Sequence of chain 1.D:
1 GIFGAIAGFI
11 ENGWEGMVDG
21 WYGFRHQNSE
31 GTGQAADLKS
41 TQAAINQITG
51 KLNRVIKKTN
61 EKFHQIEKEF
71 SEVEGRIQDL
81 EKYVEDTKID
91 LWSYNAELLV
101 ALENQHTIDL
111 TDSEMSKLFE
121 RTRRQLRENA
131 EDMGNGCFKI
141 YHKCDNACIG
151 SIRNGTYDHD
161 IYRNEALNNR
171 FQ

A protein and the small-molecule ligand that binds it are described below.
Small molecule (SMILES): CC(=O)N[C@H]1[C@H](O[C@H]2[C@H](O)[C@@H](NC(C)=O)CO[C@@H]2CO)O[C@H](CO)[C@@H](O[C@@H]2O[C@H](CO)[C@@H](O)[C@H](O[C@H]3O[C@H](CO)[C@@H](O)[C@H](O)[C@@H]3O)[C@@H]2O)[C@@H]1O

Binding-site contacts:
Ligand atom O6 contacts residue THR318 of chain 1.C at 4.4 Å.
Ligand atom C4 contacts residue FUL2 of chain 1.P at 4.1 Å.
Ligand atom C1 contacts residue THR318 of chain 1.C at 3.6 Å.
Ligand atom O4 contacts residue FUL2 of chain 1.P at 3.7 Å.
Ligand atom C7 contacts residue ASN38 of chain 1.C at 3.6 Å.
Ligand atom C7 contacts residue FUL2 of chain 1.P at 4.3 Å.
Ligand atom C3 contacts residue FUL2 of chain 1.P at 3.6 Å.
Ligand atom C3 contacts residue ASN38 of chain 1.C at 3.8 Å.
Ligand atom C4 contacts residue ASN38 of chain 1.C at 4.2 Å.
Ligand atom O7 contacts residue NAG1 of chain 1.P at 4.3 Å.
Ligand atom C6 contacts residue LEU52 of chain 1.D at 3.7 Å (hydrophobic).
Ligand atom C8 contacts residue THR40 of chain 1.C at 4.4 Å.
Ligand atom C5 contacts residue ASN38 of chain 1.C at 3.6 Å.
Ligand atom O7 contacts residue ASN38 of chain 1.C at 4.4 Å.
Ligand atom C5 contacts residue THR318 of chain 1.C at 4.3 Å.
Ligand atom C8 contacts residue FUL2 of chain 1.P at 4.0 Å.
Ligand atom C6 contacts residue THR40 of chain 1.C at 4.4 Å.
Ligand atom O5 contacts residue THR318 of chain 1.C at 3.2 Å (h-bond).
Ligand atom C2 contacts residue ASN38 of chain 1.C at 2.4 Å.
Ligand atom O5 contacts residue ASN38 of chain 1.C at 2.3 Å (h-bond).
Ligand atom C5 contacts residue FUL2 of chain 1.P at 4.0 Å.
Ligand atom O5 contacts residue FUL2 of chain 1.P at 4.2 Å.
Ligand atom C8 contacts residue ASN38 of chain 1.C at 4.0 Å.
Ligand atom N2 contacts residue FUL2 of chain 1.P at 3.3 Å (h-bond).
Ligand atom C2 contacts residue FUL2 of chain 1.P at 3.9 Å.
Ligand atom C1 contacts residue ASN38 of chain 1.C at 1.4 Å.
Ligand atom C1 contacts residue FUL2 of chain 1.P at 3.5 Å.
Ligand atom O6 contacts residue LEU52 of chain 1.D at 3.2 Å.
Ligand atom O7 contacts residue FUL2 of chain 1.P at 4.4 Å.
Ligand atom N2 contacts residue ASN38 of chain 1.C at 2.8 Å (h-bond).
Ligand atom C6 contacts residue THR318 of chain 1.C at 4.1 Å.

Sequence of chain 1.C:
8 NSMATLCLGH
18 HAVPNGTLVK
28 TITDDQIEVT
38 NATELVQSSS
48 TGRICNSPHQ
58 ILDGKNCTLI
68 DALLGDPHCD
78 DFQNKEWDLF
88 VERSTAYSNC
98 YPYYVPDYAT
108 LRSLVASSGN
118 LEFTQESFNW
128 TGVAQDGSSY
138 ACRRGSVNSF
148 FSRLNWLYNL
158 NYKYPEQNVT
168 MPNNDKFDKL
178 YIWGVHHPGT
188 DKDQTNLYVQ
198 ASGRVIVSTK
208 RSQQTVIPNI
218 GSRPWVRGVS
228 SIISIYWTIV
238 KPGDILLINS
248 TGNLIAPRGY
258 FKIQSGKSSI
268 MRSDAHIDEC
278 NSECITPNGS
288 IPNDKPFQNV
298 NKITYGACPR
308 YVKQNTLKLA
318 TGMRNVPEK